Binding-site contacts:
Ligand atom C5 contacts residue ILE382 of chain 1.A at 4.2 Å (hydrophobic).
Ligand atom O6 contacts residue ILE382 of chain 1.A at 3.7 Å.
Ligand atom C1 contacts residue ILE382 of chain 1.A at 4.1 Å (hydrophobic).
Ligand atom N2 contacts residue ASN379 of chain 1.A at 2.9 Å (h-bond).
Ligand atom C1 contacts residue SER381 of chain 1.A at 3.6 Å.
Ligand atom C5 contacts residue ASN379 of chain 1.A at 3.6 Å.
Ligand atom C3 contacts residue ASN379 of chain 1.A at 3.8 Å.
Ligand atom O7 contacts residue GLN375 of chain 1.A at 3.4 Å.
Ligand atom O7 contacts residue LYS374 of chain 1.A at 4.0 Å.
Ligand atom O5 contacts residue GLN375 of chain 1.A at 4.4 Å.
Ligand atom C2 contacts residue ASN379 of chain 1.A at 2.4 Å.
Ligand atom O7 contacts residue ASN379 of chain 1.A at 4.1 Å.
Ligand atom O6 contacts residue SER381 of chain 1.A at 3.2 Å (h-bond).
Ligand atom O5 contacts residue SER381 of chain 1.A at 3.4 Å (h-bond).
Ligand atom C1 contacts residue ASN379 of chain 1.A at 1.4 Å.
Ligand atom O5 contacts residue ILE382 of chain 1.A at 3.2 Å.
Ligand atom C1 contacts residue GLN375 of chain 1.A at 4.0 Å.
Ligand atom N2 contacts residue GLN375 of chain 1.A at 4.5 Å.
Ligand atom O5 contacts residue ASN379 of chain 1.A at 2.3 Å (h-bond).
Ligand atom C5 contacts residue SER381 of chain 1.A at 3.6 Å.
Ligand atom C4 contacts residue ASN379 of chain 1.A at 4.2 Å.
Ligand atom C6 contacts residue TYR371 of chain 1.A at 4.2 Å (hydrophobic).
Ligand atom C7 contacts residue ASN379 of chain 1.A at 3.7 Å.
Ligand atom C6 contacts residue ILE382 of chain 1.A at 3.8 Å (hydrophobic).
Ligand atom O6 contacts residue GLU385 of chain 1.A at 4.0 Å.
Ligand atom C2 contacts residue GLN375 of chain 1.A at 4.1 Å.
Ligand atom C7 contacts residue GLN375 of chain 1.A at 4.4 Å.
Ligand atom C6 contacts residue SER381 of chain 1.A at 4.0 Å.

The small molecule below binds the protein below.
Small molecule (SMILES): CC(=O)N[C@@H]1[C@@H](O)[C@H](O)[C@@H](CO)O[C@H]1O

Sequence of chain 1.A:
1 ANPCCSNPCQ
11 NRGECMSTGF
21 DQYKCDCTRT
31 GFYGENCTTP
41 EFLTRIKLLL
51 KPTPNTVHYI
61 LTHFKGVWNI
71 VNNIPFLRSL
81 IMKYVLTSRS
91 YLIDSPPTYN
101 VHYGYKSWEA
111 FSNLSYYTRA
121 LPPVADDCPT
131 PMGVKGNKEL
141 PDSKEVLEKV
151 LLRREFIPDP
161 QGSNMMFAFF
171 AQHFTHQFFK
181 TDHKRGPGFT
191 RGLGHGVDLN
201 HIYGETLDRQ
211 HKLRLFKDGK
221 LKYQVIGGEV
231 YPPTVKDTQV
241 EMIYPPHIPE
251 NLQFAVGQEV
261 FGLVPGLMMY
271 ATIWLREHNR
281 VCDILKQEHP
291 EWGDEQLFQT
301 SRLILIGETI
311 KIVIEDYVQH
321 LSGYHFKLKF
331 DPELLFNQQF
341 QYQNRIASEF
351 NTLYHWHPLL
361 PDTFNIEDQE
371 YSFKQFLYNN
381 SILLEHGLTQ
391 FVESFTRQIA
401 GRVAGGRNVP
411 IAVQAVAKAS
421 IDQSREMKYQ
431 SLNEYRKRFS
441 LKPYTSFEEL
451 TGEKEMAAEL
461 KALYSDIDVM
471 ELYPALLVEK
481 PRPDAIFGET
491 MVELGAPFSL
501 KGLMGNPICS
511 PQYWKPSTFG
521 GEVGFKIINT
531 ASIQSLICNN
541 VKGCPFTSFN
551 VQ